Sequence of chain 1.B:
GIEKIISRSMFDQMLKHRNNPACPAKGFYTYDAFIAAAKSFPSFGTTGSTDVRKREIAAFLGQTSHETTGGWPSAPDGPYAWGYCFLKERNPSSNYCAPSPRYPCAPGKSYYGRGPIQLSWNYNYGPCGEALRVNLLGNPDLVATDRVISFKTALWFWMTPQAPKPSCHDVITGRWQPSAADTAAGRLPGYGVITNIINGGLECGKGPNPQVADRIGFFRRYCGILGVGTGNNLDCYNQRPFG

Binding-site contacts:
Ligand atom O1 contacts residue SER120 of chain 1.B at 3.4 Å.
Ligand atom C4 contacts residue TYR123 of chain 1.B at 3.8 Å (hydrophobic).
Ligand atom C8 contacts residue LEU119 of chain 1.B at 4.1 Å (hydrophobic).
Ligand atom O1 contacts residue ASN199 of chain 1.B at 3.9 Å.
Ligand atom C2 contacts residue ASN124 of chain 1.B at 3.8 Å.
Ligand atom O4 contacts residue LYS165 of chain 1.B at 3.1 Å (salt-bridge).
Ligand atom C3 contacts residue ASN124 of chain 1.B at 3.9 Å.
Ligand atom C3 contacts residue ILE198 of chain 1.B at 3.5 Å (hydrophobic).
Ligand atom C1 contacts residue TRP121 of chain 1.B at 4.1 Å (hydrophobic).
Ligand atom O1 contacts residue TRP121 of chain 1.B at 3.9 Å.
Ligand atom C7 contacts residue ASN124 of chain 1.B at 3.7 Å.
Ligand atom O5 contacts residue TRP121 of chain 1.B at 3.3 Å (h-bond).
Ligand atom C5 contacts residue TYR123 of chain 1.B at 4.1 Å (hydrophobic).
Ligand atom O3 contacts residue ASN124 of chain 1.B at 3.1 Å (h-bond).
Ligand atom C7 contacts residue SER120 of chain 1.B at 3.9 Å.
Ligand atom N2 contacts residue ASN124 of chain 1.B at 4.0 Å.
Ligand atom O7 contacts residue SER120 of chain 1.B at 2.9 Å (h-bond).
Ligand atom C4 contacts residue LYS165 of chain 1.B at 4.2 Å.
Ligand atom O4 contacts residue TYR123 of chain 1.B at 4.1 Å.
Ligand atom C6 contacts residue TRP121 of chain 1.B at 3.9 Å (hydrophobic).
Ligand atom C6 contacts residue TYR123 of chain 1.B at 3.5 Å (hydrophobic).
Ligand atom N2 contacts residue ILE198 of chain 1.B at 2.9 Å (h-bond).
Ligand atom O5 contacts residue ASN199 of chain 1.B at 3.9 Å.
Ligand atom O7 contacts residue LEU119 of chain 1.B at 3.7 Å.
Ligand atom N2 contacts residue PHE157 of chain 1.B at 3.9 Å.
Ligand atom C3 contacts residue LYS165 of chain 1.B at 4.2 Å.
Ligand atom O7 contacts residue ASN124 of chain 1.B at 3.0 Å (h-bond).
Ligand atom C5 contacts residue TRP121 of chain 1.B at 4.1 Å (hydrophobic).
Ligand atom C2 contacts residue ILE198 of chain 1.B at 3.4 Å (hydrophobic).
Ligand atom O7 contacts residue PHE157 of chain 1.B at 4.0 Å.
Ligand atom C7 contacts residue PHE157 of chain 1.B at 3.6 Å (hydrophobic).
Ligand atom C8 contacts residue GLN118 of chain 1.B at 4.0 Å.
Ligand atom O7 contacts residue GLN118 of chain 1.B at 4.1 Å.
Ligand atom C8 contacts residue ILE117 of chain 1.B at 3.5 Å (hydrophobic).
Ligand atom C8 contacts residue ILE198 of chain 1.B at 4.2 Å (hydrophobic).
Ligand atom C7 contacts residue ILE198 of chain 1.B at 4.0 Å (hydrophobic).
Ligand atom O3 contacts residue PHE157 of chain 1.B at 3.5 Å.
Ligand atom C1 contacts residue ILE198 of chain 1.B at 3.5 Å (hydrophobic).
Ligand atom C1 contacts residue ASN199 of chain 1.B at 3.6 Å.
Ligand atom C8 contacts residue PHE157 of chain 1.B at 3.6 Å (hydrophobic).

The small molecule below binds the protein below.
Small molecule (SMILES): CC(=O)N[C@@H]1[C@@H](O)[C@H](O)[C@@H](CO)O[C@H]1O